Sequence of chain 1.C:
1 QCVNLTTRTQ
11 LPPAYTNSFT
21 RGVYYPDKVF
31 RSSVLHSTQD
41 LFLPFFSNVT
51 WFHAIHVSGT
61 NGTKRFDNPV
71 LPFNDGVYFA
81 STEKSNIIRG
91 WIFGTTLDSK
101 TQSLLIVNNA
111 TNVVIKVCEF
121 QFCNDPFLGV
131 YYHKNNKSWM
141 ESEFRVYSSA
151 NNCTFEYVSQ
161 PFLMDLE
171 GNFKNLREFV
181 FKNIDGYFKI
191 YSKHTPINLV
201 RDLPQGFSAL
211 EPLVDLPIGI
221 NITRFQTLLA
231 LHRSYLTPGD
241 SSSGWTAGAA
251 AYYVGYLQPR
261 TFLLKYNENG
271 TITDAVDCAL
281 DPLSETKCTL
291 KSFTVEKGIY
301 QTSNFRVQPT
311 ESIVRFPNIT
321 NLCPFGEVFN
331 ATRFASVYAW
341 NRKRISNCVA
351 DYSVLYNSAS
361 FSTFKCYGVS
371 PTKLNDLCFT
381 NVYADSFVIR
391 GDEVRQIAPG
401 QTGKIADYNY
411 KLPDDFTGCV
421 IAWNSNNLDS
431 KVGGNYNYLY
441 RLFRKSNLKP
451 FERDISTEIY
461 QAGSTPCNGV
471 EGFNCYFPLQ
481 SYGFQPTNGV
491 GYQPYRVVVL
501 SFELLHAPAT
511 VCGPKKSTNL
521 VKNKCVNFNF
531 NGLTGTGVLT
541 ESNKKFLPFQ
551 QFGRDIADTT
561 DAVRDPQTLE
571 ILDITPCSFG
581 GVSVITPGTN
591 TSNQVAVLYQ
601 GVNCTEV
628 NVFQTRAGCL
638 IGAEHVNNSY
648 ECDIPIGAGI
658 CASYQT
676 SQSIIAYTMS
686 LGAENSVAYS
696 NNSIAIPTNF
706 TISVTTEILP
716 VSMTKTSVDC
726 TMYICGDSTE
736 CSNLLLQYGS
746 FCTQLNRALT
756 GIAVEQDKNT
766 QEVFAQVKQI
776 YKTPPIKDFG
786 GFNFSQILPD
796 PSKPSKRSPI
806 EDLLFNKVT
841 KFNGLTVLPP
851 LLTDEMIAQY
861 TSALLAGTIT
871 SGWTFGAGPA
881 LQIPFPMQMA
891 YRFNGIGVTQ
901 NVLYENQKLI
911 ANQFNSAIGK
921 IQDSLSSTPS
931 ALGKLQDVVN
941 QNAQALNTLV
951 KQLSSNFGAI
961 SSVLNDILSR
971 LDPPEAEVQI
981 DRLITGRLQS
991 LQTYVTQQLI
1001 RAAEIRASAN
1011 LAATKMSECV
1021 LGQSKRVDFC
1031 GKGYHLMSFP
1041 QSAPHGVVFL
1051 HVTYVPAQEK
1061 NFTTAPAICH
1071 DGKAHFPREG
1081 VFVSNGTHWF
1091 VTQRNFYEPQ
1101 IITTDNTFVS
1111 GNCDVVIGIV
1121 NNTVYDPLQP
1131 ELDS

Binding-site contacts:
Ligand atom N2 contacts residue ASN644 of chain 1.C at 2.9 Å (h-bond).
Ligand atom C7 contacts residue HIS642 of chain 1.C at 4.3 Å.
Ligand atom C7 contacts residue ASN644 of chain 1.C at 3.7 Å.
Ligand atom C8 contacts residue HIS642 of chain 1.C at 3.1 Å.
Ligand atom C8 contacts residue VAL643 of chain 1.C at 4.1 Å (hydrophobic).
Ligand atom C2 contacts residue ASN644 of chain 1.C at 2.5 Å.
Ligand atom C4 contacts residue ASN644 of chain 1.C at 4.2 Å.
Ligand atom O5 contacts residue ASN644 of chain 1.C at 2.4 Å (h-bond).
Ligand atom C3 contacts residue ASN644 of chain 1.C at 3.8 Å.
Ligand atom O7 contacts residue ASN644 of chain 1.C at 4.0 Å.
Ligand atom C8 contacts residue ASN644 of chain 1.C at 4.0 Å.
Ligand atom C1 contacts residue ASN644 of chain 1.C at 1.4 Å.
Ligand atom C5 contacts residue ASN644 of chain 1.C at 3.7 Å.

This protein binds this small molecule.
Small molecule (SMILES): CC(=O)N[C@@H]1[C@@H](O)[C@H](O)[C@@H](CO)O[C@H]1O